Sequence of chain 2.A:
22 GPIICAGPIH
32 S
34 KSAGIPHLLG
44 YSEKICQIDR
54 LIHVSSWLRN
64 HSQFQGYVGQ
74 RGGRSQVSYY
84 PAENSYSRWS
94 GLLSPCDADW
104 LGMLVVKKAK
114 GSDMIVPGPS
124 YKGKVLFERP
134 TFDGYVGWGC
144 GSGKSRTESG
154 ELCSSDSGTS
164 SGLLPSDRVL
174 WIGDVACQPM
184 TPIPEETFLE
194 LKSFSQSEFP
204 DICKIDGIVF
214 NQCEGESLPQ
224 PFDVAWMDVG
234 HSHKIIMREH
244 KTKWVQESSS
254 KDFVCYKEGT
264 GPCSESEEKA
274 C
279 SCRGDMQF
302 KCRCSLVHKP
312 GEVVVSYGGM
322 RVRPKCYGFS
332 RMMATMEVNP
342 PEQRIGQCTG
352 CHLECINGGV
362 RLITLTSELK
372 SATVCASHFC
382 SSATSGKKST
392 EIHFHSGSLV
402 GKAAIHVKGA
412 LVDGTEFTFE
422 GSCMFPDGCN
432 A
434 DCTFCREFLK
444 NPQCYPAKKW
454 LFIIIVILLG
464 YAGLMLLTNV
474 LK

Binding-site contacts:
Ligand atom O6 contacts residue HIS40 of chain 2.A at 1.4 Å.
Ligand atom C7 contacts residue HIS56 of chain 2.A at 4.3 Å.
Ligand atom N2 contacts residue HIS56 of chain 2.A at 4.5 Å.
Ligand atom C2 contacts residue ASN63 of chain 2.A at 2.5 Å.
Ligand atom O6 contacts residue LEU41 of chain 2.A at 4.5 Å.
Ligand atom C8 contacts residue SER59 of chain 2.A at 3.3 Å.
Ligand atom C8 contacts residue TRP60 of chain 2.A at 3.6 Å (hydrophobic).
Ligand atom O5 contacts residue HIS40 of chain 2.A at 3.7 Å.
Ligand atom C7 contacts residue TRP60 of chain 2.A at 4.4 Å (hydrophobic).
Ligand atom C1 contacts residue ASN63 of chain 2.A at 1.4 Å.
Ligand atom O5 contacts residue ASN63 of chain 2.A at 2.4 Å (h-bond).
Ligand atom O7 contacts residue HIS64 of chain 2.A at 4.2 Å.
Ligand atom C3 contacts residue ASN63 of chain 2.A at 3.8 Å.
Ligand atom C8 contacts residue HIS56 of chain 2.A at 3.4 Å.
Ligand atom C8 contacts residue ASN63 of chain 2.A at 4.2 Å.
Ligand atom C6 contacts residue LEU42 of chain 2.A at 4.4 Å (hydrophobic).
Ligand atom C1 contacts residue SER59 of chain 2.A at 4.4 Å.
Ligand atom O7 contacts residue ASN63 of chain 2.A at 2.7 Å (h-bond).
Ligand atom N2 contacts residue SER59 of chain 2.A at 3.7 Å.
Ligand atom C7 contacts residue ASN63 of chain 2.A at 3.0 Å.
Ligand atom C5 contacts residue ASN63 of chain 2.A at 3.7 Å.
Ligand atom N2 contacts residue ASN63 of chain 2.A at 2.9 Å (h-bond).
Ligand atom C6 contacts residue HIS40 of chain 2.A at 2.3 Å.
Ligand atom C5 contacts residue HIS40 of chain 2.A at 3.6 Å.
Ligand atom C7 contacts residue SER59 of chain 2.A at 4.0 Å.
Ligand atom C4 contacts residue ASN63 of chain 2.A at 4.2 Å.

A small-molecule ligand and the protein it binds are described below.
Small molecule (SMILES): CC(=O)N[C@H]1[C@H](O[C@H]2[C@H](O)[C@@H](NC(C)=O)CO[C@@H]2CO)O[C@H](CO)[C@@H](O[C@H]2O[C@H](CO)[C@@H](O)[C@H](O)[C@@H]2O)[C@@H]1O